Sequence of chain 1.A:
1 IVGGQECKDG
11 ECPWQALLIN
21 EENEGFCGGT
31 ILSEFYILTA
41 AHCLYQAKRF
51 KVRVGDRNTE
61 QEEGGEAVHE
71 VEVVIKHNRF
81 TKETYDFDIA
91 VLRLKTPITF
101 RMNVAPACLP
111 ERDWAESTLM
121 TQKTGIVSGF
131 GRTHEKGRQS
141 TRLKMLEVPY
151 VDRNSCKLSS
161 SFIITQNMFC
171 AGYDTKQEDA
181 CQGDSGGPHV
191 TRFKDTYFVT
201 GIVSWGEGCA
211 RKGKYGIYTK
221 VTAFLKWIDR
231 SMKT

A protein and the small-molecule ligand that binds it are described below.
Small molecule (SMILES): C[C@@H](C(=O)N1CCOCC1)N1CC[C@H](NS(=O)(=O)c2n[nH]c(-c3ccc(Cl)s3)n2)C1=O

Binding-site contacts:
Ligand atom C10 contacts residue ALA180 of chain 1.A at 3.7 Å (hydrophobic).
Ligand atom S6 contacts residue TRP205 of chain 1.A at 3.3 Å.
Ligand atom C7 contacts residue GLN182 of chain 1.A at 3.9 Å.
Ligand atom C29 contacts residue LYS82 of chain 1.A at 3.2 Å.
Ligand atom S6 contacts residue GLY206 of chain 1.A at 3.8 Å.
Ligand atom C24 contacts residue GLY206 of chain 1.A at 3.8 Å.
Ligand atom C29 contacts residue GLU83 of chain 1.A at 3.3 Å.
Ligand atom O15 contacts residue GLN182 of chain 1.A at 3.5 Å.
Ligand atom C30 contacts residue TRP205 of chain 1.A at 3.7 Å (hydrophobic).
Ligand atom CL contacts residue GLY216 of chain 1.A at 3.5 Å.
Ligand atom C29 contacts residue THR84 of chain 1.A at 3.8 Å.
Ligand atom O31 contacts residue THR84 of chain 1.A at 3.0 Å.
Ligand atom CL contacts residue TRP205 of chain 1.A at 3.7 Å.
Ligand atom CL contacts residue VAL203 of chain 1.A at 3.5 Å.
Ligand atom C24 contacts residue PHE162 of chain 1.A at 3.7 Å (hydrophobic).
Ligand atom O20 contacts residue GLY206 of chain 1.A at 3.5 Å (h-bond).
Ligand atom O31 contacts residue GLU83 of chain 1.A at 3.3 Å (salt-bridge).
Ligand atom C10 contacts residue TRP205 of chain 1.A at 3.3 Å (hydrophobic).
Ligand atom CL contacts residue ALA180 of chain 1.A at 3.7 Å.
Ligand atom C9 contacts residue ASP179 of chain 1.A at 3.5 Å.
Ligand atom O31 contacts residue TYR85 of chain 1.A at 3.6 Å (h-bond).
Ligand atom N3 contacts residue GLY208 of chain 1.A at 2.9 Å (h-bond).
Ligand atom N3 contacts residue GLY206 of chain 1.A at 3.8 Å.
Ligand atom C17 contacts residue GLY206 of chain 1.A at 3.4 Å.
Ligand atom O20 contacts residue TRP205 of chain 1.A at 3.0 Å.
Ligand atom O14 contacts residue GLN182 of chain 1.A at 3.5 Å.
Ligand atom C9 contacts residue ALA180 of chain 1.A at 3.4 Å (hydrophobic).
Ligand atom C30 contacts residue THR84 of chain 1.A at 3.4 Å.
Ligand atom C28 contacts residue TRP205 of chain 1.A at 3.7 Å (hydrophobic).
Ligand atom CL contacts residue ILE217 of chain 1.A at 3.5 Å.
Ligand atom N19 contacts residue GLY206 of chain 1.A at 3.5 Å (h-bond).
Ligand atom C5 contacts residue ALA180 of chain 1.A at 3.3 Å (hydrophobic).
Ligand atom C29 contacts residue TYR85 of chain 1.A at 3.3 Å (hydrophobic).
Ligand atom C9 contacts residue GLY216 of chain 1.A at 3.8 Å.
Ligand atom CL contacts residue TYR218 of chain 1.A at 3.5 Å.
Ligand atom N3 contacts residue CYS209 of chain 1.A at 3.5 Å (h-bond).
Ligand atom C2 contacts residue GLY206 of chain 1.A at 3.6 Å.
Ligand atom C5 contacts residue GLY208 of chain 1.A at 3.5 Å.
Ligand atom S6 contacts residue VAL203 of chain 1.A at 3.6 Å.
Ligand atom C2 contacts residue TRP205 of chain 1.A at 3.8 Å (hydrophobic).